Sequence of chain 1.B:
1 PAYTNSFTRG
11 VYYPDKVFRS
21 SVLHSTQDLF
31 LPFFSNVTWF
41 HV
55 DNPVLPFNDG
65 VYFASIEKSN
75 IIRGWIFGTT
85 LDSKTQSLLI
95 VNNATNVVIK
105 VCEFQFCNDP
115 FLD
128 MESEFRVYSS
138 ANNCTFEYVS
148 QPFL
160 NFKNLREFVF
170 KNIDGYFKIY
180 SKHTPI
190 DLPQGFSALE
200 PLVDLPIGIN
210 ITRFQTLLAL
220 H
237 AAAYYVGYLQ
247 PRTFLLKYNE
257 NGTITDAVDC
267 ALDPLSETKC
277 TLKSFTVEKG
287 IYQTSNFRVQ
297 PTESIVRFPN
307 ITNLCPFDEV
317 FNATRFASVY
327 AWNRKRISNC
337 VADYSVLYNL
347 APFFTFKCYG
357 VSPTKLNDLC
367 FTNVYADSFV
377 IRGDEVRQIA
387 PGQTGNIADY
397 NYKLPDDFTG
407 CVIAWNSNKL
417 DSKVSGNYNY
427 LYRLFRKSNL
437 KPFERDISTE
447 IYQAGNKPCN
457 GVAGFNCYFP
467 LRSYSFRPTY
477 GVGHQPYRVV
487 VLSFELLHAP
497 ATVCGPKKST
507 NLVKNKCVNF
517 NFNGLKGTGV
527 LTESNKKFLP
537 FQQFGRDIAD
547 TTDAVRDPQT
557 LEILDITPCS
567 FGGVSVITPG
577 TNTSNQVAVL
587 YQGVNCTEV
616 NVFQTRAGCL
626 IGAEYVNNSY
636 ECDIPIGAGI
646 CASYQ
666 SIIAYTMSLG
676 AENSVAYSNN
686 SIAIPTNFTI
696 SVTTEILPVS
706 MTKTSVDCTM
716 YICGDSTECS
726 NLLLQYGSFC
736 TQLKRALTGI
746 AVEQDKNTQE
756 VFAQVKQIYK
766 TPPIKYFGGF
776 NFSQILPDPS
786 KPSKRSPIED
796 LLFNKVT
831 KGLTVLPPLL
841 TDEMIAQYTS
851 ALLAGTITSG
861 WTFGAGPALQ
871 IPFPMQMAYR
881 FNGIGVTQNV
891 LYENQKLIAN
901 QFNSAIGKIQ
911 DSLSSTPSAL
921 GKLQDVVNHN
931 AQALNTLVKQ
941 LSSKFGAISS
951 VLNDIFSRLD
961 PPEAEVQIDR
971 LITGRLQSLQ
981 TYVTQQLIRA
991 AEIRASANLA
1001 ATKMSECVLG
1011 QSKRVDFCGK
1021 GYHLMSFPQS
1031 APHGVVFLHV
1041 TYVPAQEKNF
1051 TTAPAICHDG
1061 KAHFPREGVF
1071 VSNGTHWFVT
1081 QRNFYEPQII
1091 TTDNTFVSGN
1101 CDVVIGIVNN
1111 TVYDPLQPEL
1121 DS

A protein and the small-molecule ligand that binds it are described below.
Small molecule (SMILES): CC(=O)N[C@H]1[C@H](O[C@H]2[C@H](O)[C@@H](NC(C)=O)CO[C@@H]2CO)O[C@H](CO)[C@@H](O)[C@@H]1O

Binding-site contacts:
Ligand atom O5 contacts residue ASN1049 of chain 1.B at 3.8 Å.
Ligand atom O4 contacts residue ALA681 of chain 1.B at 3.9 Å.
Ligand atom C7 contacts residue ASN1049 of chain 1.B at 3.4 Å.
Ligand atom C1 contacts residue ASN1049 of chain 1.B at 3.4 Å.
Ligand atom C3 contacts residue ALA681 of chain 1.B at 3.8 Å (hydrophobic).
Ligand atom C7 contacts residue ALA681 of chain 1.B at 4.4 Å (hydrophobic).
Ligand atom C4 contacts residue ALA681 of chain 1.B at 4.0 Å (hydrophobic).
Ligand atom O5 contacts residue ALA681 of chain 1.B at 4.4 Å.
Ligand atom C2 contacts residue ASN1049 of chain 1.B at 3.9 Å.
Ligand atom C1 contacts residue GLN870 of chain 1.C at 4.2 Å.
Ligand atom O7 contacts residue ASN1049 of chain 1.B at 3.1 Å (h-bond).
Ligand atom O7 contacts residue ALA681 of chain 1.B at 3.8 Å.
Ligand atom C8 contacts residue ASN1049 of chain 1.B at 3.8 Å.
Ligand atom C5 contacts residue ALA681 of chain 1.B at 3.7 Å (hydrophobic).
Ligand atom C2 contacts residue ALA681 of chain 1.B at 4.4 Å (hydrophobic).
Ligand atom C1 contacts residue ALA681 of chain 1.B at 4.1 Å (hydrophobic).
Ligand atom O7 contacts residue VAL680 of chain 1.B at 3.9 Å.
Ligand atom N2 contacts residue ASN1049 of chain 1.B at 4.0 Å.
Ligand atom O7 contacts residue SER679 of chain 1.B at 3.8 Å.

Sequence of chain 1.C:
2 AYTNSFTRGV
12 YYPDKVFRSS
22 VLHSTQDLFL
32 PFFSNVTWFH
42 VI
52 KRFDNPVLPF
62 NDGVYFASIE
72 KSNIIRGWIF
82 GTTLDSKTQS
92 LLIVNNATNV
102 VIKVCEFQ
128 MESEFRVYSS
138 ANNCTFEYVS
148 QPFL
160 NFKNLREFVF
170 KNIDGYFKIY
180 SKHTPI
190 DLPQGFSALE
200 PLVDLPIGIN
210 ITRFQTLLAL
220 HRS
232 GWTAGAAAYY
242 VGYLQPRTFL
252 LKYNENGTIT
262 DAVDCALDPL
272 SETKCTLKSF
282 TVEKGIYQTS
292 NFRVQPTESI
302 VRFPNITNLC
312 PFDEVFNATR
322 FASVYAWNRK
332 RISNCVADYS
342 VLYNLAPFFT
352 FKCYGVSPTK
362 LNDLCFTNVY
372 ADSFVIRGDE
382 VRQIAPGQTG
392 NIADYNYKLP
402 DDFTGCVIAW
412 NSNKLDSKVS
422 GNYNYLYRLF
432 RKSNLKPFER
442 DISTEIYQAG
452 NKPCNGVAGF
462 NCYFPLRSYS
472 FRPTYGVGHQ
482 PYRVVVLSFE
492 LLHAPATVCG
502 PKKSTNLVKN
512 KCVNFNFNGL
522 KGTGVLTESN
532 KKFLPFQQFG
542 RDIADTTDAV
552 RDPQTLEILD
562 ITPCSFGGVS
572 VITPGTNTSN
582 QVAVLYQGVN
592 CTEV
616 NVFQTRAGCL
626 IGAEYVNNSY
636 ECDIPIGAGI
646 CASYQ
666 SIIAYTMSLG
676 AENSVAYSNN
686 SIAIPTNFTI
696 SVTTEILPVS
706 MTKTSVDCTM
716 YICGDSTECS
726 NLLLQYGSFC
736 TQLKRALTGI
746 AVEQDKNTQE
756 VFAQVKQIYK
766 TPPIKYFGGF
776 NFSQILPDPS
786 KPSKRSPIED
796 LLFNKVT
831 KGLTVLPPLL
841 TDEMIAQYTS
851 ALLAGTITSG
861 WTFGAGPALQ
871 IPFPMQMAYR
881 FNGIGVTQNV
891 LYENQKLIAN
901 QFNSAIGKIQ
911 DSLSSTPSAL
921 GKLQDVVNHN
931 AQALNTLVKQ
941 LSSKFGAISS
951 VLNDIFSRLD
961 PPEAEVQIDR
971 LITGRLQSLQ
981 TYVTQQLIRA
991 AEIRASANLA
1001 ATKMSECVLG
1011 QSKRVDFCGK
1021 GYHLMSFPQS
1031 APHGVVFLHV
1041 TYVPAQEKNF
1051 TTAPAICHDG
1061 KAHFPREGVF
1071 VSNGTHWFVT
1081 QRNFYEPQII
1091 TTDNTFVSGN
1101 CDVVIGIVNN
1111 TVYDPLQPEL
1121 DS